Sequence of chain 1.D:
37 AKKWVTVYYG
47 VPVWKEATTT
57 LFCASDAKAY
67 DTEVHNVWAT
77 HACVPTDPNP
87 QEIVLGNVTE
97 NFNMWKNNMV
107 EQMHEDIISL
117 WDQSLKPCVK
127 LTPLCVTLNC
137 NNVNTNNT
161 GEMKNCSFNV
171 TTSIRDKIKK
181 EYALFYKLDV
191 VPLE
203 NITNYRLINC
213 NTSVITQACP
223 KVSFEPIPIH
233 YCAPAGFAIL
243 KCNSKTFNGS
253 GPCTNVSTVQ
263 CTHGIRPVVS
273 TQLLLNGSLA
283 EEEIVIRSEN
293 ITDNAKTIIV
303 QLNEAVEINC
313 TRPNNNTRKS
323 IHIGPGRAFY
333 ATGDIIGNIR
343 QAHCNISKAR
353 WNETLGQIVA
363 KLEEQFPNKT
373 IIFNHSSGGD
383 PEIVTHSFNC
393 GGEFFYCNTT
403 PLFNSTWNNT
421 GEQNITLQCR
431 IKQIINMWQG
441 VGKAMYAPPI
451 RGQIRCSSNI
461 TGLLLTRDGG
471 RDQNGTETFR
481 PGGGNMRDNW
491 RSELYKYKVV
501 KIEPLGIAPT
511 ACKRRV

This protein binds this small molecule.
Small molecule (SMILES): CC(=O)N[C@H]1[C@H](O[C@H]2[C@H](O)[C@@H](NC(C)=O)CO[C@@H]2CO)O[C@H](CO)[C@@H](O[C@@H]2O[C@H](CO[C@H]3O[C@H](CO[C@H]4O[C@H](CO)[C@@H](O)[C@H](O)[C@@H]4O)[C@@H](O)[C@H](O)[C@@H]3O)[C@@H](O)[C@H](O[C@H]3O[C@H](CO)[C@@H](O)[C@H](O)[C@@H]3O)[C@@H]2O)[C@@H]1O

Binding-site contacts:
Ligand atom C5 contacts residue SER457 of chain 1.D at 3.6 Å.
Ligand atom O7 contacts residue SER458 of chain 1.D at 2.5 Å (h-bond).
Ligand atom C1 contacts residue ARG268 of chain 1.D at 2.7 Å.
Ligand atom O6 contacts residue GLU69 of chain 1.D at 3.3 Å (salt-bridge).
Ligand atom N2 contacts residue ASN278 of chain 1.D at 2.8 Å (h-bond).
Ligand atom C8 contacts residue ASN278 of chain 1.D at 3.2 Å.
Ligand atom C3 contacts residue ASN278 of chain 1.D at 3.8 Å.
Ligand atom C7 contacts residue ASN278 of chain 1.D at 3.1 Å.
Ligand atom C7 contacts residue ASN459 of chain 1.D at 3.4 Å.
Ligand atom C3 contacts residue SER457 of chain 1.D at 3.5 Å.
Ligand atom C7 contacts residue SER458 of chain 1.D at 3.5 Å.
Ligand atom O3 contacts residue SER457 of chain 1.D at 3.0 Å (h-bond).
Ligand atom C6 contacts residue SER457 of chain 1.D at 3.5 Å.
Ligand atom O7 contacts residue LEU277 of chain 1.D at 2.2 Å (h-bond).
Ligand atom O3 contacts residue THR68 of chain 1.D at 3.1 Å.
Ligand atom C1 contacts residue ASN278 of chain 1.D at 1.5 Å.
Ligand atom C6 contacts residue PRO228 of chain 1.D at 3.0 Å (hydrophobic).
Ligand atom C3 contacts residue NAG1 of chain 1.T at 3.4 Å.
Ligand atom N2 contacts residue GLU227 of chain 1.D at 3.5 Å.
Ligand atom C8 contacts residue NAG1 of chain 1.T at 3.2 Å.
Ligand atom C8 contacts residue LEU277 of chain 1.D at 2.9 Å (hydrophobic).
Ligand atom C3 contacts residue GLU69 of chain 1.D at 3.4 Å.
Ligand atom O3 contacts residue SER458 of chain 1.D at 2.9 Å (h-bond).
Ligand atom O3 contacts residue GLU69 of chain 1.D at 2.9 Å (salt-bridge).
Ligand atom C5 contacts residue ARG268 of chain 1.D at 3.2 Å.
Ligand atom O5 contacts residue PRO228 of chain 1.D at 3.5 Å (h-bond).
Ligand atom C4 contacts residue GLU69 of chain 1.D at 3.1 Å.
Ligand atom O5 contacts residue ARG268 of chain 1.D at 2.2 Å (salt-bridge).
Ligand atom C2 contacts residue ASN278 of chain 1.D at 2.4 Å.
Ligand atom C8 contacts residue ASN459 of chain 1.D at 3.5 Å.
Ligand atom O5 contacts residue ASN278 of chain 1.D at 2.6 Å (h-bond).
Ligand atom C7 contacts residue LEU277 of chain 1.D at 2.8 Å (hydrophobic).
Ligand atom C5 contacts residue GLU69 of chain 1.D at 3.3 Å.
Ligand atom O7 contacts residue ASN459 of chain 1.D at 2.7 Å (h-bond).
Ligand atom C6 contacts residue ARG268 of chain 1.D at 3.4 Å.
Ligand atom O7 contacts residue CYS456 of chain 1.D at 2.8 Å (h-bond).
Ligand atom C5 contacts residue PRO228 of chain 1.D at 3.7 Å (hydrophobic).
Ligand atom C2 contacts residue GLU69 of chain 1.D at 3.5 Å.
Ligand atom O4 contacts residue GLU69 of chain 1.D at 2.4 Å (salt-bridge).
Ligand atom O6 contacts residue ARG268 of chain 1.D at 3.8 Å.